Binding-site contacts:
Ligand atom C2 contacts residue ASP102 of chain 1.F at 3.5 Å.
Ligand atom N3 contacts residue TYR106 of chain 1.F at 3.6 Å.
Ligand atom N2 contacts residue ASP102 of chain 1.F at 2.7 Å (salt-bridge).
Ligand atom C5 contacts residue MET260 of chain 1.F at 4.2 Å (hydrophobic).
Ligand atom C2 contacts residue TYR106 of chain 1.F at 3.7 Å (hydrophobic).
Ligand atom C4 contacts residue TYR106 of chain 1.F at 3.6 Å (hydrophobic).
Ligand atom N1 contacts residue CYS158 of chain 1.F at 3.6 Å.
Ligand atom C6 contacts residue MET260 of chain 1.F at 4.2 Å (hydrophobic).
Ligand atom N2 contacts residue SER103 of chain 1.F at 3.8 Å.
Ligand atom N2 contacts residue ILE201 of chain 1.F at 3.2 Å.
Ligand atom N1 contacts residue MET260 of chain 1.F at 3.9 Å.
Ligand atom C6 contacts residue ASP156 of chain 1.F at 4.1 Å.
Ligand atom O6 contacts residue CYS158 of chain 1.F at 3.5 Å (h-bond).
Ligand atom N1 contacts residue ILE201 of chain 1.F at 4.1 Å.
Ligand atom O6 contacts residue GLN203 of chain 1.F at 3.6 Å.
Ligand atom O6 contacts residue GLY230 of chain 1.F at 2.7 Å (h-bond).
Ligand atom O6 contacts residue ASP156 of chain 1.F at 4.0 Å.
Ligand atom O6 contacts residue GLY229 of chain 1.F at 3.6 Å.
Ligand atom C5 contacts residue GLY230 of chain 1.F at 4.0 Å.
Ligand atom C6 contacts residue GLY229 of chain 1.F at 4.0 Å.
Ligand atom N7 contacts residue TYR106 of chain 1.F at 4.2 Å.
Ligand atom N1 contacts residue TYR106 of chain 1.F at 3.9 Å.
Ligand atom C8 contacts residue TYR106 of chain 1.F at 4.0 Å (hydrophobic).
Ligand atom N3 contacts residue MET260 of chain 1.F at 3.4 Å.
Ligand atom C2 contacts residue MET260 of chain 1.F at 3.5 Å (hydrophobic).
Ligand atom C9 contacts residue MET260 of chain 1.F at 3.7 Å (hydrophobic).
Ligand atom C6 contacts residue GLY230 of chain 1.F at 3.7 Å.
Ligand atom N2 contacts residue ASP156 of chain 1.F at 3.2 Å (salt-bridge).
Ligand atom C2 contacts residue ASP156 of chain 1.F at 4.0 Å.
Ligand atom C8 contacts residue MET260 of chain 1.F at 4.0 Å (hydrophobic).
Ligand atom N7 contacts residue GLY230 of chain 1.F at 3.9 Å.
Ligand atom C9 contacts residue TYR106 of chain 1.F at 3.9 Å (hydrophobic).
Ligand atom C5 contacts residue TYR106 of chain 1.F at 3.8 Å (hydrophobic).
Ligand atom N1 contacts residue ASP156 of chain 1.F at 3.1 Å (salt-bridge).
Ligand atom N3 contacts residue ASP102 of chain 1.F at 3.4 Å (salt-bridge).
Ligand atom C6 contacts residue CYS158 of chain 1.F at 3.8 Å (hydrophobic).
Ligand atom N2 contacts residue MET260 of chain 1.F at 3.6 Å.
Ligand atom C2 contacts residue ILE201 of chain 1.F at 3.9 Å (hydrophobic).
Ligand atom C4 contacts residue MET260 of chain 1.F at 3.8 Å (hydrophobic).
Ligand atom C6 contacts residue TYR106 of chain 1.F at 4.0 Å (hydrophobic).

Sequence of chain 1.F:
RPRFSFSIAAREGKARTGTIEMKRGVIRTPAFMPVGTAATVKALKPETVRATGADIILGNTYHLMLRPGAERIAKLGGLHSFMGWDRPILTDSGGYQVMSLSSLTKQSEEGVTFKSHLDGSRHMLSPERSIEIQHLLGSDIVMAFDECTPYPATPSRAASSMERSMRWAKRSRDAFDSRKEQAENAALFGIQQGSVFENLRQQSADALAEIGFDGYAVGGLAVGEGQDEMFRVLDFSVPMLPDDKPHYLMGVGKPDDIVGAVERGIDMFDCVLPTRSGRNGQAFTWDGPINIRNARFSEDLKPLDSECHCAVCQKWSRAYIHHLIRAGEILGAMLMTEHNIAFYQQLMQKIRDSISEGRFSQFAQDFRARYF

A small-molecule ligand and the protein it binds are described below.
Small molecule (SMILES): Nc1nc2cc[nH]c2c(=O)[nH]1